The small molecule below binds the protein below.
Small molecule (SMILES): Oc1cc(Cl)ccc1Oc1ccc(Cl)cc1Cl

Sequence of chain 3.A:
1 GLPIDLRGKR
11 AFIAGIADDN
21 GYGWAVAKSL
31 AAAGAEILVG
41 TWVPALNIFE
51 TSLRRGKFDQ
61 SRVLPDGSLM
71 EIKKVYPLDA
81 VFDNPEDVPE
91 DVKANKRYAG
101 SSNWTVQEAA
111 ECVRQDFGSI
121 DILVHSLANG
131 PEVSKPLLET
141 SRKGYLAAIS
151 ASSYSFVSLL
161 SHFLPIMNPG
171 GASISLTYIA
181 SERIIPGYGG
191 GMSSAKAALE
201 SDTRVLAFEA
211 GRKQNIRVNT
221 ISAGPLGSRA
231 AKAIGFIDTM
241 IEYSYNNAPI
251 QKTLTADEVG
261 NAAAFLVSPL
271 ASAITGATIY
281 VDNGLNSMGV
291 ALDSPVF

Binding-site contacts:
Ligand atom C3 contacts residue PHE236 of chain 3.A at 4.5 Å (hydrophobic).
Ligand atom C5 contacts residue NAD1 of chain 3.B at 3.5 Å.
Ligand atom CL15 contacts residue MET192 of chain 3.A at 4.3 Å.
Ligand atom C1 contacts residue NAD1 of chain 3.B at 3.4 Å.
Ligand atom C10 contacts residue ASN129 of chain 3.A at 4.2 Å.
Ligand atom C11 contacts residue GLY130 of chain 3.A at 4.5 Å.
Ligand atom O7 contacts residue NAD1 of chain 3.B at 3.2 Å (h-bond).
Ligand atom C2 contacts residue PHE236 of chain 3.A at 4.1 Å (hydrophobic).
Ligand atom C9 contacts residue ALA128 of chain 3.A at 3.9 Å (hydrophobic).
Ligand atom C1 contacts residue TYR188 of chain 3.A at 3.3 Å (hydrophobic).
Ligand atom C4 contacts residue NAD1 of chain 3.B at 3.5 Å.
Ligand atom C3 contacts residue NAD1 of chain 3.B at 3.3 Å.
Ligand atom CL15 contacts residue ASN129 of chain 3.A at 3.6 Å.
Ligand atom CL15 contacts residue GLY130 of chain 3.A at 3.0 Å.
Ligand atom C4 contacts residue ILE237 of chain 3.A at 4.1 Å (hydrophobic).
Ligand atom C11 contacts residue MET192 of chain 3.A at 4.5 Å (hydrophobic).
Ligand atom C13 contacts residue TYR188 of chain 3.A at 4.0 Å (hydrophobic).
Ligand atom C6 contacts residue TYR188 of chain 3.A at 3.4 Å (hydrophobic).
Ligand atom O17 contacts residue TYR188 of chain 3.A at 2.5 Å (h-bond).
Ligand atom CL14 contacts residue NAD1 of chain 3.B at 4.0 Å.
Ligand atom C1 contacts residue TYR178 of chain 3.A at 3.9 Å (hydrophobic).
Ligand atom C2 contacts residue NAD1 of chain 3.B at 3.5 Å.
Ligand atom CL14 contacts residue PRO225 of chain 3.A at 4.4 Å.
Ligand atom O17 contacts residue NAD1 of chain 3.B at 2.5 Å (h-bond).
Ligand atom C6 contacts residue NAD1 of chain 3.B at 3.5 Å.
Ligand atom O17 contacts residue TYR178 of chain 3.A at 4.2 Å.
Ligand atom C8 contacts residue NAD1 of chain 3.B at 3.8 Å.
Ligand atom CL14 contacts residue TYR178 of chain 3.A at 3.7 Å.
Ligand atom C12 contacts residue VAL133 of chain 3.A at 4.2 Å (hydrophobic).
Ligand atom C12 contacts residue MET192 of chain 3.A at 4.2 Å (hydrophobic).
Ligand atom O17 contacts residue LYS196 of chain 3.A at 3.9 Å.
Ligand atom C10 contacts residue ALA128 of chain 3.A at 3.9 Å (hydrophobic).
Ligand atom C5 contacts residue TYR188 of chain 3.A at 4.4 Å (hydrophobic).
Ligand atom C2 contacts residue TYR188 of chain 3.A at 4.1 Å (hydrophobic).
Ligand atom CL16 contacts residue ALA128 of chain 3.A at 3.9 Å.
Ligand atom CL16 contacts residue NAD1 of chain 3.B at 3.4 Å.
Ligand atom C9 contacts residue NAD1 of chain 3.B at 4.2 Å.
Ligand atom CL14 contacts residue PHE236 of chain 3.A at 3.6 Å.
Ligand atom C3 contacts residue ILE237 of chain 3.A at 3.9 Å (hydrophobic).
Ligand atom CL15 contacts residue VAL133 of chain 3.A at 4.1 Å.